Binding-site contacts:
Ligand atom C6 contacts residue GLN224 of chain 1.C at 3.4 Å.
Ligand atom C5 contacts residue GLN224 of chain 1.C at 4.5 Å.
Ligand atom O5 contacts residue ASN37 of chain 1.C at 2.5 Å (h-bond).
Ligand atom O3 contacts residue GLN224 of chain 1.C at 4.0 Å.
Ligand atom O3 contacts residue ASN37 of chain 1.C at 4.0 Å.
Ligand atom O6 contacts residue GLN224 of chain 1.C at 3.3 Å (h-bond).
Ligand atom C1 contacts residue ASN37 of chain 1.C at 1.4 Å.
Ligand atom O5 contacts residue GLN224 of chain 1.C at 3.9 Å.
Ligand atom C3 contacts residue ASN37 of chain 1.C at 3.8 Å.
Ligand atom N2 contacts residue ASN37 of chain 1.C at 3.3 Å (h-bond).
Ligand atom O7 contacts residue ASN37 of chain 1.C at 3.2 Å (h-bond).
Ligand atom C2 contacts residue ASN37 of chain 1.C at 2.6 Å.
Ligand atom C4 contacts residue ASN37 of chain 1.C at 4.3 Å.
Ligand atom C5 contacts residue ASN37 of chain 1.C at 3.6 Å.
Ligand atom C7 contacts residue ASN37 of chain 1.C at 3.5 Å.

The small molecule below binds the protein below.
Small molecule (SMILES): CC(=O)N[C@@H]1[C@@H](O)[C@H](O)[C@@H](CO)O[C@H]1O

Sequence of chain 1.C:
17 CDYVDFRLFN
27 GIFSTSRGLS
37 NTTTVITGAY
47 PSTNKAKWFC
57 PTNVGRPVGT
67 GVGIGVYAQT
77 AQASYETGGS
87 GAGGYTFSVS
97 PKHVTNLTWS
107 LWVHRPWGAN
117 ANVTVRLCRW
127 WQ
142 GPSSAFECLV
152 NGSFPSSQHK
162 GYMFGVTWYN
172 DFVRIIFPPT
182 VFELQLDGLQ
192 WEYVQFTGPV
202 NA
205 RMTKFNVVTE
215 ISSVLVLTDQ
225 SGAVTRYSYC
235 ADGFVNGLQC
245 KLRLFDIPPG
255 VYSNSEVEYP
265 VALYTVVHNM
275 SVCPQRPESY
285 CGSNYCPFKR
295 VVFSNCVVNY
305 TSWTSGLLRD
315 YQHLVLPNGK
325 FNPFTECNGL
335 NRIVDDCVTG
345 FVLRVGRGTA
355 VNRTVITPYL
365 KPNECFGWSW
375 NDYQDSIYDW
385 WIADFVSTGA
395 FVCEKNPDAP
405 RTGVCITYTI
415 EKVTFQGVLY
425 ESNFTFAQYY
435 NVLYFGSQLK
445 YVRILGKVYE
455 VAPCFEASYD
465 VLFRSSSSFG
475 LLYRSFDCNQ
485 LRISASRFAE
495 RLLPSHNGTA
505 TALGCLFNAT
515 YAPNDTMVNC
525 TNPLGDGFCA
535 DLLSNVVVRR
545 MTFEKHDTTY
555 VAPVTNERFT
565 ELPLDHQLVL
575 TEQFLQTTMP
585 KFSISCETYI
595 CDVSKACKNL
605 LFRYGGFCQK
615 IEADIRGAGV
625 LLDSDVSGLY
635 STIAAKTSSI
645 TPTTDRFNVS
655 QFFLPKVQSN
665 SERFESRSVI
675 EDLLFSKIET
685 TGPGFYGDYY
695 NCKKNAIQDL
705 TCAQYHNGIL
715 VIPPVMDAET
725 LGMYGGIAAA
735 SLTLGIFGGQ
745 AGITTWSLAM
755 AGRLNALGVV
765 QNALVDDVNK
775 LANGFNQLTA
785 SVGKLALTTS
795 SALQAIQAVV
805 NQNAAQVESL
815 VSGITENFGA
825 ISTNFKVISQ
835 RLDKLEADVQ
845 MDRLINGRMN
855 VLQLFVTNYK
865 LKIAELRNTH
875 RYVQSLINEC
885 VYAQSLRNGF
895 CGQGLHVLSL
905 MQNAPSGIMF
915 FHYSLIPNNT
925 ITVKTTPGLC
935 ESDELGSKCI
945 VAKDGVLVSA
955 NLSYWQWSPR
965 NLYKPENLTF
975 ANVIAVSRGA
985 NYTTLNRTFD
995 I